Sequence of chain 1.A:
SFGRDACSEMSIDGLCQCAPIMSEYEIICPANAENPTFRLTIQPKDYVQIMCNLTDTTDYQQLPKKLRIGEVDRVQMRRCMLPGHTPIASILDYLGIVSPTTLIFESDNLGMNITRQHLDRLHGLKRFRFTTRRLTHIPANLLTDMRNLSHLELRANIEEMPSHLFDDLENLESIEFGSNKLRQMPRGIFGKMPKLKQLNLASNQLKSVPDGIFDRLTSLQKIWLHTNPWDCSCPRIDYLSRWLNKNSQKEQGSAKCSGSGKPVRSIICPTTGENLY

Binding-site contacts:
Ligand atom C7 contacts residue ASN35 of chain 1.A at 4.3 Å.
Ligand atom O5 contacts residue ASN53 of chain 1.A at 2.3 Å (h-bond).
Ligand atom C7 contacts residue ASN53 of chain 1.A at 3.7 Å.
Ligand atom O3 contacts residue ASN35 of chain 1.A at 3.6 Å.
Ligand atom C3 contacts residue ASN53 of chain 1.A at 3.8 Å.
Ligand atom C8 contacts residue ARG79 of chain 1.A at 4.3 Å.
Ligand atom C1 contacts residue ASN35 of chain 1.A at 4.1 Å.
Ligand atom C5 contacts residue ASN53 of chain 1.A at 3.6 Å.
Ligand atom O7 contacts residue ASN35 of chain 1.A at 3.4 Å (h-bond).
Ligand atom C1 contacts residue ASN53 of chain 1.A at 1.4 Å.
Ligand atom C4 contacts residue ASN35 of chain 1.A at 3.6 Å.
Ligand atom C4 contacts residue ASN53 of chain 1.A at 4.2 Å.
Ligand atom O7 contacts residue ASN53 of chain 1.A at 4.1 Å.
Ligand atom N2 contacts residue ASN53 of chain 1.A at 2.9 Å (h-bond).
Ligand atom C2 contacts residue ASN53 of chain 1.A at 2.5 Å.
Ligand atom N2 contacts residue ASN35 of chain 1.A at 4.4 Å.
Ligand atom C5 contacts residue ASN35 of chain 1.A at 4.2 Å.
Ligand atom O4 contacts residue ASN35 of chain 1.A at 4.4 Å.
Ligand atom C3 contacts residue ASN35 of chain 1.A at 3.8 Å.
Ligand atom C2 contacts residue ASN35 of chain 1.A at 3.5 Å.
Ligand atom C6 contacts residue ASN35 of chain 1.A at 4.0 Å.
Ligand atom O5 contacts residue ASN35 of chain 1.A at 3.5 Å.

A protein and the small-molecule ligand that binds it are described below.
Small molecule (SMILES): CC(=O)N[C@@H]1[C@@H](O)[C@H](O)[C@@H](CO)O[C@H]1O